Sequence of chain 1.E:
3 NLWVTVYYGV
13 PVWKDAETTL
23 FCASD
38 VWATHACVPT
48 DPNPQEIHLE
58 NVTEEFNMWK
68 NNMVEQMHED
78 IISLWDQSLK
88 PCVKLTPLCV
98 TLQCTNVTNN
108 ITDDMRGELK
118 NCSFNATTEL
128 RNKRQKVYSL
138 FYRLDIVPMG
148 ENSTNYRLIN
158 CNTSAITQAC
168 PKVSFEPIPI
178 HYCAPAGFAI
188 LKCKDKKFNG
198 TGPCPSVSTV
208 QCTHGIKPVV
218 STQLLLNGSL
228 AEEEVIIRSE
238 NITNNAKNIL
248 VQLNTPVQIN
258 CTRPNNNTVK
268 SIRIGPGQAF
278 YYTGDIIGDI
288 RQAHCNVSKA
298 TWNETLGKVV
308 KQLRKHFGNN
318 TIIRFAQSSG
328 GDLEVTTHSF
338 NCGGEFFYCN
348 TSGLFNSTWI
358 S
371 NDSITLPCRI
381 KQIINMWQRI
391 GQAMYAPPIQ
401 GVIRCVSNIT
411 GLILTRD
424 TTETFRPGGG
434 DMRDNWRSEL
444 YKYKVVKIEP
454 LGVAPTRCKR

A small-molecule ligand and the protein it binds are described below.
Small molecule (SMILES): CC(=O)N[C@@H]1[C@@H](O)[C@H](O)[C@@H](CO)O[C@H]1O

Binding-site contacts:
Ligand atom C1 contacts residue ASN408 of chain 1.E at 1.5 Å.
Ligand atom O7 contacts residue ASN408 of chain 1.E at 4.0 Å.
Ligand atom C2 contacts residue ASN408 of chain 1.E at 2.5 Å.
Ligand atom C7 contacts residue NAG1 of chain 1.Y at 4.5 Å.
Ligand atom C8 contacts residue NAG1 of chain 1.Y at 3.7 Å.
Ligand atom O5 contacts residue PRO253 of chain 1.E at 4.0 Å.
Ligand atom C3 contacts residue ASN408 of chain 1.E at 3.9 Å.
Ligand atom C8 contacts residue VAL406 of chain 1.E at 3.5 Å (hydrophobic).
Ligand atom C5 contacts residue ASN408 of chain 1.E at 3.8 Å.
Ligand atom O7 contacts residue NAG1 of chain 1.Y at 4.2 Å.
Ligand atom O7 contacts residue ASN224 of chain 1.E at 4.1 Å.
Ligand atom C8 contacts residue ASN224 of chain 1.E at 4.0 Å.
Ligand atom C4 contacts residue ASN408 of chain 1.E at 4.3 Å.
Ligand atom C7 contacts residue ASN224 of chain 1.E at 4.3 Å.
Ligand atom C1 contacts residue PRO253 of chain 1.E at 4.3 Å (hydrophobic).
Ligand atom C8 contacts residue SER407 of chain 1.E at 3.9 Å.
Ligand atom N2 contacts residue ASN408 of chain 1.E at 2.9 Å (h-bond).
Ligand atom C7 contacts residue ASN408 of chain 1.E at 3.6 Å.
Ligand atom O5 contacts residue ASN408 of chain 1.E at 2.5 Å (h-bond).
Ligand atom C8 contacts residue ASN408 of chain 1.E at 3.9 Å.